Sequence of chain 9.N:
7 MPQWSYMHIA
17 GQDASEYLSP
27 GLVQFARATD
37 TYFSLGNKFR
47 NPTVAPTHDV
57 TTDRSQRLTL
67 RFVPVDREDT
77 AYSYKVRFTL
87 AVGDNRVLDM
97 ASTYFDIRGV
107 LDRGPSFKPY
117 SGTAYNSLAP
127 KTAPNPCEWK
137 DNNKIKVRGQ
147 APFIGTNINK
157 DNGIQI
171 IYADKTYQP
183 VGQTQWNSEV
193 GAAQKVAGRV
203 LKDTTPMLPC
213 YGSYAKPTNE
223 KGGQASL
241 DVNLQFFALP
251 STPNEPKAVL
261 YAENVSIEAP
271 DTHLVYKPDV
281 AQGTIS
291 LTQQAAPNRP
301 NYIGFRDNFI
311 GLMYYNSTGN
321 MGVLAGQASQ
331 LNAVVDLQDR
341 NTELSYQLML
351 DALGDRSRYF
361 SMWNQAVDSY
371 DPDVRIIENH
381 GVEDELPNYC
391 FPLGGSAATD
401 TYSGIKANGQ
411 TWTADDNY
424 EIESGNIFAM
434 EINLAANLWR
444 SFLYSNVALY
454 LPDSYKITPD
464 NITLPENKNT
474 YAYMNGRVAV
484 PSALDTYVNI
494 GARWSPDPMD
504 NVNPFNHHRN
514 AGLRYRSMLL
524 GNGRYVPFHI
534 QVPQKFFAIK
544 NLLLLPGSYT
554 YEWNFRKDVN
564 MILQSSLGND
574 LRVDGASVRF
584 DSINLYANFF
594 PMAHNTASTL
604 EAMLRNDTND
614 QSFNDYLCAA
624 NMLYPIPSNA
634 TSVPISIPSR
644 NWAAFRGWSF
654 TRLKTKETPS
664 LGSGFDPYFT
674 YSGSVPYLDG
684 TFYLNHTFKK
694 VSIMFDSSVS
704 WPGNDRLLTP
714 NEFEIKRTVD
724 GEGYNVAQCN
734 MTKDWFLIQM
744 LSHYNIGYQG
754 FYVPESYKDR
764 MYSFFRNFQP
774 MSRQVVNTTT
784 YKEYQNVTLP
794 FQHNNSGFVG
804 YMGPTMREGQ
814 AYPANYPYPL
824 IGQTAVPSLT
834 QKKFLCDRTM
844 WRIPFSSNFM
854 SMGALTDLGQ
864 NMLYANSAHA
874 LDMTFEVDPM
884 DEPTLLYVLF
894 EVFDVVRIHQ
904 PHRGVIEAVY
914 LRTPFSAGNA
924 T

Sequence of chain 9.P:
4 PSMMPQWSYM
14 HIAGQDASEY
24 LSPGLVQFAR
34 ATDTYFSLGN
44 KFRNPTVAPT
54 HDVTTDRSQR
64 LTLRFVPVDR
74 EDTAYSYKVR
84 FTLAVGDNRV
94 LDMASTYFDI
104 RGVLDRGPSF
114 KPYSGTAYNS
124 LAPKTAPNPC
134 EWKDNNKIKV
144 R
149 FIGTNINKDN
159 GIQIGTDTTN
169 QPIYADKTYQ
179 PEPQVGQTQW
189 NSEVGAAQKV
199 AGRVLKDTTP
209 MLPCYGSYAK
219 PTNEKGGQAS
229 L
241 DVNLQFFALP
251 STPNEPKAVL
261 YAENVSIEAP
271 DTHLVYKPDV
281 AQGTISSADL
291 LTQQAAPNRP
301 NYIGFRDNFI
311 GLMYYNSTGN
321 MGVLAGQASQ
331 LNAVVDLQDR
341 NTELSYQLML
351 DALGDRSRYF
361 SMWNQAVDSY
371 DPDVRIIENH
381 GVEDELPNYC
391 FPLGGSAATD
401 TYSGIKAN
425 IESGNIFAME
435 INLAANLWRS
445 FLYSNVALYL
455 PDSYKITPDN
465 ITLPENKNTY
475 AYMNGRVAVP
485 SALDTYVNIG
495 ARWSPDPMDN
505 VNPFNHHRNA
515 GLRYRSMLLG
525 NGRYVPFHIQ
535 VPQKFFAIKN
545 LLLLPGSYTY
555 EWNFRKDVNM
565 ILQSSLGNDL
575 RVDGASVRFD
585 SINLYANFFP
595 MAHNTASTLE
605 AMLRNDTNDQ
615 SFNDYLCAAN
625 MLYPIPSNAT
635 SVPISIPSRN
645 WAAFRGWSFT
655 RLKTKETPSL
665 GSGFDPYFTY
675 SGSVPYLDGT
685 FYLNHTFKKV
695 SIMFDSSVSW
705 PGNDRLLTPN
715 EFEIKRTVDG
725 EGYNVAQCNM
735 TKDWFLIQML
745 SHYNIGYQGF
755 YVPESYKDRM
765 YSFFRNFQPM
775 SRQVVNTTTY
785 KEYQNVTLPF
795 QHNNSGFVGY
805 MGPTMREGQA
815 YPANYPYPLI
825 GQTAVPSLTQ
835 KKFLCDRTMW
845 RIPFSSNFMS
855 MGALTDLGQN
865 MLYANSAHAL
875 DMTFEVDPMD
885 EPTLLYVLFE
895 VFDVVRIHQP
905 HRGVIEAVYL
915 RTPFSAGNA

A protein and the small-molecule ligand that binds it are described below.
Small molecule (SMILES): CSCC[C@H](NC(=O)[C@H](Cc1ccccc1)NC(=O)[C@H]1CCCN1C(=O)[C@@H](N)CCCN=C(N)N)C(=O)NCC(=O)N[C@@H](C=O)[C@@H](C)O

Sequence of chain 9.O:
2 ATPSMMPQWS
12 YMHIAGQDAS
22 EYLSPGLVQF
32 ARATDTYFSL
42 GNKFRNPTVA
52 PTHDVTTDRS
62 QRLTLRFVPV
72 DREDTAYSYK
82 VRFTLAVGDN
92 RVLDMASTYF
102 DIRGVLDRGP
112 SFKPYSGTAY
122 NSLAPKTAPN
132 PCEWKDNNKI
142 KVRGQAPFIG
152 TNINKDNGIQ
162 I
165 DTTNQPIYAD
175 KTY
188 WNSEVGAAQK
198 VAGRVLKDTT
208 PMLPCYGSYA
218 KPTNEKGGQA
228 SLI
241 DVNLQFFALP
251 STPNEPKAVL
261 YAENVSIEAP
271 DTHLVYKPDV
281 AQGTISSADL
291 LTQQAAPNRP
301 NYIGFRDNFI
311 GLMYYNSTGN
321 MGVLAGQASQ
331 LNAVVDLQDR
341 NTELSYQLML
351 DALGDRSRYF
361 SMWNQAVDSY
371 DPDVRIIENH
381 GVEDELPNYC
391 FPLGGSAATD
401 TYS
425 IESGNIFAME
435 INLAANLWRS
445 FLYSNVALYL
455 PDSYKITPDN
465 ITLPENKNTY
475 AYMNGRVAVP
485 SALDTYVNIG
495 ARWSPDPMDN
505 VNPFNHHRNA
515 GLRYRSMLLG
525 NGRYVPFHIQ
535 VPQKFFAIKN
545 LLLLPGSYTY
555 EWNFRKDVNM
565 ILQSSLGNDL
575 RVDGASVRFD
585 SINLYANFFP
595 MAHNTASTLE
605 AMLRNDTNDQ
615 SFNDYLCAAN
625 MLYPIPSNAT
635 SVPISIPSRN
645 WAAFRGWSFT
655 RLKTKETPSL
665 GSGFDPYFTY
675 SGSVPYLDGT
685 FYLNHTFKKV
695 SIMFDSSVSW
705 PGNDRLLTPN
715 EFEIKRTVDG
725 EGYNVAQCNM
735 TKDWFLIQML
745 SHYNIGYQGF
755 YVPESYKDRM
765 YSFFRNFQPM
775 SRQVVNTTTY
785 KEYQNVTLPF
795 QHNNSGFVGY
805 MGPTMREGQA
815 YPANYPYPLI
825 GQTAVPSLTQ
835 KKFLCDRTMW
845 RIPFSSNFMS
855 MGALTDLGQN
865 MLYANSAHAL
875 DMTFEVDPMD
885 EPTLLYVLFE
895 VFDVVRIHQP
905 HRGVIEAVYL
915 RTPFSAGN

Binding-site contacts:
Ligand atom NH1 contacts residue PHE31 of chain 9.N at 3.0 Å.
Ligand atom NH1 contacts residue MET606 of chain 9.O at 4.0 Å.
Ligand atom O contacts residue ALA34 of chain 9.N at 4.1 Å.
Ligand atom CD2 contacts residue VAL56 of chain 9.O at 3.8 Å (hydrophobic).
Ligand atom CA contacts residue VAL50 of chain 9.O at 3.0 Å (hydrophobic).
Ligand atom O contacts residue GLY17 of chain 9.O at 4.0 Å.
Ligand atom CB contacts residue PRO52 of chain 9.O at 3.8 Å (hydrophobic).
Ligand atom O contacts residue PRO52 of chain 9.O at 4.0 Å.
Ligand atom N contacts residue VAL50 of chain 9.O at 4.2 Å.
Ligand atom CA contacts residue PRO52 of chain 9.O at 4.1 Å (hydrophobic).
Ligand atom CG contacts residue TYR38 of chain 9.N at 3.7 Å (hydrophobic).
Ligand atom CD2 contacts residue ASP55 of chain 9.O at 3.8 Å.
Ligand atom CB contacts residue TYR38 of chain 9.N at 3.6 Å (hydrophobic).
Ligand atom CB contacts residue ALA34 of chain 9.N at 4.3 Å (hydrophobic).
Ligand atom C contacts residue PRO52 of chain 9.O at 4.2 Å (hydrophobic).
Ligand atom O contacts residue VAL50 of chain 9.O at 3.7 Å.
Ligand atom CD1 contacts residue ALA34 of chain 9.N at 4.3 Å (hydrophobic).
Ligand atom OG1 contacts residue THR49 of chain 9.O at 4.2 Å.
Ligand atom CE2 contacts residue ASP55 of chain 9.O at 3.6 Å.
Ligand atom NH2 contacts residue THR602 of chain 9.O at 4.4 Å.
Ligand atom CD2 contacts residue HIS54 of chain 9.O at 4.4 Å.
Ligand atom CZ contacts residue PHE31 of chain 9.N at 4.3 Å (hydrophobic).
Ligand atom O contacts residue PRO48 of chain 9.O at 3.4 Å.
Ligand atom CB contacts residue VAL56 of chain 9.O at 4.2 Å (hydrophobic).
Ligand atom CZ contacts residue PHE31 of chain 9.N at 4.2 Å (hydrophobic).
Ligand atom CD1 contacts residue TYR38 of chain 9.N at 4.4 Å (hydrophobic).
Ligand atom NH1 contacts residue GLY27 of chain 9.N at 4.4 Å.
Ligand atom CB contacts residue PRO48 of chain 9.O at 3.9 Å (hydrophobic).
Ligand atom N contacts residue PRO52 of chain 9.O at 4.0 Å.
Ligand atom CE2 contacts residue THR599 of chain 9.O at 4.2 Å.
Ligand atom C contacts residue VAL50 of chain 9.O at 3.6 Å (hydrophobic).
Ligand atom OG1 contacts residue PRO48 of chain 9.O at 3.1 Å.
Ligand atom NH2 contacts residue MET606 of chain 9.O at 4.2 Å.
Ligand atom C contacts residue PRO48 of chain 9.O at 3.9 Å (hydrophobic).
Ligand atom O contacts residue THR49 of chain 9.O at 4.2 Å.
Ligand atom CB contacts residue THR49 of chain 9.O at 4.0 Å.
Ligand atom N contacts residue VAL50 of chain 9.O at 3.6 Å (h-bond).
Ligand atom CA contacts residue ALA51 of chain 9.O at 4.4 Å (hydrophobic).
Ligand atom CA contacts residue PRO48 of chain 9.O at 4.2 Å (hydrophobic).
Ligand atom CD2 contacts residue TYR38 of chain 9.N at 3.8 Å (hydrophobic).